Binding-site contacts:
Ligand atom C1 contacts residue SER800 of chain 1.A at 3.4 Å.
Ligand atom O5 contacts residue ASN798 of chain 1.A at 2.3 Å (h-bond).
Ligand atom C2 contacts residue ASN798 of chain 1.A at 2.5 Å.
Ligand atom C2 contacts residue SER800 of chain 1.A at 4.4 Å.
Ligand atom C7 contacts residue ASN798 of chain 1.A at 3.9 Å.
Ligand atom C1 contacts residue ASN798 of chain 1.A at 1.4 Å.
Ligand atom N2 contacts residue ASN798 of chain 1.A at 2.9 Å (h-bond).
Ligand atom C5 contacts residue SER800 of chain 1.A at 4.1 Å.
Ligand atom C5 contacts residue ASN798 of chain 1.A at 3.6 Å.
Ligand atom C4 contacts residue ASN798 of chain 1.A at 4.2 Å.
Ligand atom O5 contacts residue SER800 of chain 1.A at 3.9 Å.
Ligand atom C8 contacts residue ASN798 of chain 1.A at 4.1 Å.
Ligand atom C3 contacts residue ASN798 of chain 1.A at 3.8 Å.

A protein and the small-molecule ligand that binds it are described below.
Small molecule (SMILES): CC(=O)N[C@@H]1[C@@H](O)[C@H](O)[C@@H](CO)O[C@H]1O

Sequence of chain 1.A:
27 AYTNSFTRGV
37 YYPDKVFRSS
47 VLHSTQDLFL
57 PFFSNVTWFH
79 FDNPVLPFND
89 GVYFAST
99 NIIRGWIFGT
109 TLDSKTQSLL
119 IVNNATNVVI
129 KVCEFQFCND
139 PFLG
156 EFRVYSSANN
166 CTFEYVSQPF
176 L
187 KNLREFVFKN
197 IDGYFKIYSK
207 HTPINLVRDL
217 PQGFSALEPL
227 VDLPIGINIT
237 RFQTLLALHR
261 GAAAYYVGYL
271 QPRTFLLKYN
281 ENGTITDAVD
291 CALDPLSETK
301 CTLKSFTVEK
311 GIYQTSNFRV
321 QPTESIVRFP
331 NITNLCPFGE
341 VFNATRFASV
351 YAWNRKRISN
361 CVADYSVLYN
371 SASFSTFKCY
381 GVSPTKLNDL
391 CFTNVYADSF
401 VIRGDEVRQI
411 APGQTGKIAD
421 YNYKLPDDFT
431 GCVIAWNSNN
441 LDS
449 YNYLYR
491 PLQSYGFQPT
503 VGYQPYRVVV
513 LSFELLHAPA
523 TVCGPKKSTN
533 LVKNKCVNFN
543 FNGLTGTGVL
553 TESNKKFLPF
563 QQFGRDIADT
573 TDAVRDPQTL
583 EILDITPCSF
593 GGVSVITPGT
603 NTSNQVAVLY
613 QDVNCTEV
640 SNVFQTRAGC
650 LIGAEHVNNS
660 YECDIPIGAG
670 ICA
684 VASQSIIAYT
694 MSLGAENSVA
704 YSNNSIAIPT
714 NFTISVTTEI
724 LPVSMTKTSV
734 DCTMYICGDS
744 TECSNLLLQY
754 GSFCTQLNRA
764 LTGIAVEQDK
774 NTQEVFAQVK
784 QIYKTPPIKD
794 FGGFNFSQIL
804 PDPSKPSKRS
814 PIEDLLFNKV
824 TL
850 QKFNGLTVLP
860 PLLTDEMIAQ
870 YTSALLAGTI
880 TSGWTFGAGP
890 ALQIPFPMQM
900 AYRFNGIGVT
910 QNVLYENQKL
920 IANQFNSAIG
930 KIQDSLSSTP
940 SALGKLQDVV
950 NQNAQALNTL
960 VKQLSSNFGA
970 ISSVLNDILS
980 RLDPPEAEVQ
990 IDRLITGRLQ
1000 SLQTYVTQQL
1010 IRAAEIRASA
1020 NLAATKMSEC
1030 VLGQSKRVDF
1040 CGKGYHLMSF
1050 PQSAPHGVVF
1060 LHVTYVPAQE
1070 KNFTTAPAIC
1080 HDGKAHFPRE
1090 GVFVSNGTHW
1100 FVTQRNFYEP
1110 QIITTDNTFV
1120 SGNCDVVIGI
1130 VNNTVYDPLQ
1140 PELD